Binding-site contacts:
Ligand atom O1P contacts residue SER180 of chain 1.A at 2.4 Å (h-bond).
Ligand atom C7 contacts residue TRP97 of chain 1.A at 3.7 Å (hydrophobic).
Ligand atom O1P contacts residue ARG181 of chain 1.A at 4.4 Å.
Ligand atom O3R contacts residue TYR184 of chain 1.A at 3.8 Å.
Ligand atom O2P contacts residue ARG214 of chain 1.A at 3.0 Å (salt-bridge).
Ligand atom O1P contacts residue ARG214 of chain 1.A at 3.4 Å (salt-bridge).
Ligand atom O3P contacts residue SER180 of chain 1.A at 4.0 Å.
Ligand atom C2 contacts residue TRP97 of chain 1.A at 4.4 Å (hydrophobic).
Ligand atom C5R contacts residue SER180 of chain 1.A at 3.4 Å.
Ligand atom O1P contacts residue CYS176 of chain 1.A at 4.5 Å.
Ligand atom P contacts residue ARG212 of chain 1.A at 3.6 Å.
Ligand atom O4R contacts residue CYS176 of chain 1.A at 4.0 Å.
Ligand atom O4R contacts residue SER180 of chain 1.A at 4.3 Å.
Ligand atom C4R contacts residue SER180 of chain 1.A at 3.5 Å.
Ligand atom O5R contacts residue SER180 of chain 1.A at 2.4 Å (h-bond).
Ligand atom P contacts residue CYS176 of chain 1.A at 4.4 Å.
Ligand atom C5R contacts residue CYS176 of chain 1.A at 4.3 Å (hydrophobic).
Ligand atom O1P contacts residue ARG212 of chain 1.A at 2.4 Å (salt-bridge).
Ligand atom P contacts residue ARG214 of chain 1.A at 3.9 Å.
Ligand atom O2P contacts residue ARG212 of chain 1.A at 3.9 Å.
Ligand atom O5R contacts residue ARG214 of chain 1.A at 4.4 Å.
Ligand atom O7 contacts residue TRP97 of chain 1.A at 3.4 Å.
Ligand atom O3P contacts residue ARG259 of chain 1.A at 2.7 Å (salt-bridge).
Ligand atom N7 contacts residue TRP97 of chain 1.A at 3.5 Å.
Ligand atom C3 contacts residue TRP97 of chain 1.A at 4.1 Å (hydrophobic).
Ligand atom P contacts residue ARG259 of chain 1.A at 3.7 Å.
Ligand atom O3P contacts residue ARG212 of chain 1.A at 3.4 Å (salt-bridge).
Ligand atom O3P contacts residue CYS176 of chain 1.A at 3.4 Å (h-bond).
Ligand atom P contacts residue SER180 of chain 1.A at 2.9 Å.
Ligand atom O2P contacts residue ARG259 of chain 1.A at 3.1 Å (salt-bridge).
Ligand atom O2P contacts residue SER180 of chain 1.A at 4.0 Å.
Ligand atom O2P contacts residue PHE258 of chain 1.A at 4.2 Å.
Ligand atom O2R contacts residue TYR184 of chain 1.A at 3.6 Å.

This small molecule binds to this protein.
Small molecule (SMILES): NC(=O)c1ccc[n+]([C@@H]2O[C@H](COP(=O)(O)O)[C@@H](O)[C@H]2O)c1

Sequence of chain 1.A:
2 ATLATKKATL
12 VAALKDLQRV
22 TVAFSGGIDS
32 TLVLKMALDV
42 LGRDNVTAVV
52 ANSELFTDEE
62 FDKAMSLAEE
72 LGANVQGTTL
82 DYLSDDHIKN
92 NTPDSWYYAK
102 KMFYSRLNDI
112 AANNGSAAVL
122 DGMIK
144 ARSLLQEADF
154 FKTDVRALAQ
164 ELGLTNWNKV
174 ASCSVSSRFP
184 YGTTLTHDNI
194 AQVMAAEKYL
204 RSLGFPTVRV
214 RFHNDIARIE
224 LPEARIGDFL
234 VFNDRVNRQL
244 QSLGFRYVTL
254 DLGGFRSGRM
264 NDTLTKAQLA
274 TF